A small-molecule ligand and the protein it binds are described below.
Small molecule (SMILES): CC(=O)N[C@@H]1[C@@H](O)[C@H](O)[C@@H](CO)O[C@H]1O

Sequence of chain 1.A:
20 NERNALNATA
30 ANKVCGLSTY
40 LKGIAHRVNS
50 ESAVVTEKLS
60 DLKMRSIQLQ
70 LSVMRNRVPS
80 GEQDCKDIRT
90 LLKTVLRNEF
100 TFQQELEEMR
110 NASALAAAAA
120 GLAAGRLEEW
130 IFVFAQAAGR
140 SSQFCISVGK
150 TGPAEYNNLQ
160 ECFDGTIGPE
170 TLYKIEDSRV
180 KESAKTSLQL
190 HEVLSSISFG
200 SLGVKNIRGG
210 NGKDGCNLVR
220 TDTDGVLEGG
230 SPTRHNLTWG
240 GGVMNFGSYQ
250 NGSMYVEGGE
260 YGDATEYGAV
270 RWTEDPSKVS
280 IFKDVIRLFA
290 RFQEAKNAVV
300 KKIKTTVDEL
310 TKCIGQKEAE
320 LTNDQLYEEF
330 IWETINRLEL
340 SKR

Binding-site contacts:
Ligand atom O5 contacts residue THR28 of chain 1.A at 3.5 Å.
Ligand atom O6 contacts residue ASN205 of chain 1.A at 4.2 Å.
Ligand atom C1 contacts residue ASN26 of chain 1.A at 1.4 Å.
Ligand atom O6 contacts residue LYS204 of chain 1.A at 2.6 Å (salt-bridge).
Ligand atom O3 contacts residue LYS204 of chain 1.A at 4.5 Å.
Ligand atom C1 contacts residue ASN205 of chain 1.A at 4.3 Å.
Ligand atom O7 contacts residue THR28 of chain 1.A at 3.6 Å.
Ligand atom N2 contacts residue ASN26 of chain 1.A at 3.3 Å (h-bond).
Ligand atom C5 contacts residue ASN26 of chain 1.A at 3.6 Å.
Ligand atom C1 contacts residue LYS204 of chain 1.A at 4.2 Å.
Ligand atom O7 contacts residue ASN26 of chain 1.A at 4.0 Å.
Ligand atom O3 contacts residue GLY148 of chain 1.A at 3.4 Å.
Ligand atom N2 contacts residue VAL147 of chain 1.A at 4.1 Å.
Ligand atom O5 contacts residue ASN205 of chain 1.A at 3.5 Å (h-bond).
Ligand atom O3 contacts residue ASN26 of chain 1.A at 4.0 Å.
Ligand atom O5 contacts residue LYS204 of chain 1.A at 3.1 Å (salt-bridge).
Ligand atom C5 contacts residue ASN205 of chain 1.A at 3.3 Å.
Ligand atom C3 contacts residue GLY148 of chain 1.A at 3.6 Å.
Ligand atom C3 contacts residue ASN26 of chain 1.A at 3.7 Å.
Ligand atom C2 contacts residue GLY148 of chain 1.A at 3.5 Å.
Ligand atom C2 contacts residue THR28 of chain 1.A at 4.5 Å.
Ligand atom C6 contacts residue LYS204 of chain 1.A at 3.4 Å.
Ligand atom C4 contacts residue ASN26 of chain 1.A at 4.2 Å.
Ligand atom C7 contacts residue ASN26 of chain 1.A at 4.1 Å.
Ligand atom C5 contacts residue LYS204 of chain 1.A at 3.9 Å.
Ligand atom C8 contacts residue VAL147 of chain 1.A at 4.4 Å (hydrophobic).
Ligand atom C1 contacts residue THR28 of chain 1.A at 3.1 Å.
Ligand atom C2 contacts residue ASN26 of chain 1.A at 2.5 Å.
Ligand atom N2 contacts residue GLY148 of chain 1.A at 3.3 Å (h-bond).
Ligand atom C5 contacts residue THR28 of chain 1.A at 4.2 Å.
Ligand atom O5 contacts residue ASN26 of chain 1.A at 2.3 Å (h-bond).
Ligand atom C6 contacts residue ASN205 of chain 1.A at 3.3 Å.